Sequence of chain 1.C:
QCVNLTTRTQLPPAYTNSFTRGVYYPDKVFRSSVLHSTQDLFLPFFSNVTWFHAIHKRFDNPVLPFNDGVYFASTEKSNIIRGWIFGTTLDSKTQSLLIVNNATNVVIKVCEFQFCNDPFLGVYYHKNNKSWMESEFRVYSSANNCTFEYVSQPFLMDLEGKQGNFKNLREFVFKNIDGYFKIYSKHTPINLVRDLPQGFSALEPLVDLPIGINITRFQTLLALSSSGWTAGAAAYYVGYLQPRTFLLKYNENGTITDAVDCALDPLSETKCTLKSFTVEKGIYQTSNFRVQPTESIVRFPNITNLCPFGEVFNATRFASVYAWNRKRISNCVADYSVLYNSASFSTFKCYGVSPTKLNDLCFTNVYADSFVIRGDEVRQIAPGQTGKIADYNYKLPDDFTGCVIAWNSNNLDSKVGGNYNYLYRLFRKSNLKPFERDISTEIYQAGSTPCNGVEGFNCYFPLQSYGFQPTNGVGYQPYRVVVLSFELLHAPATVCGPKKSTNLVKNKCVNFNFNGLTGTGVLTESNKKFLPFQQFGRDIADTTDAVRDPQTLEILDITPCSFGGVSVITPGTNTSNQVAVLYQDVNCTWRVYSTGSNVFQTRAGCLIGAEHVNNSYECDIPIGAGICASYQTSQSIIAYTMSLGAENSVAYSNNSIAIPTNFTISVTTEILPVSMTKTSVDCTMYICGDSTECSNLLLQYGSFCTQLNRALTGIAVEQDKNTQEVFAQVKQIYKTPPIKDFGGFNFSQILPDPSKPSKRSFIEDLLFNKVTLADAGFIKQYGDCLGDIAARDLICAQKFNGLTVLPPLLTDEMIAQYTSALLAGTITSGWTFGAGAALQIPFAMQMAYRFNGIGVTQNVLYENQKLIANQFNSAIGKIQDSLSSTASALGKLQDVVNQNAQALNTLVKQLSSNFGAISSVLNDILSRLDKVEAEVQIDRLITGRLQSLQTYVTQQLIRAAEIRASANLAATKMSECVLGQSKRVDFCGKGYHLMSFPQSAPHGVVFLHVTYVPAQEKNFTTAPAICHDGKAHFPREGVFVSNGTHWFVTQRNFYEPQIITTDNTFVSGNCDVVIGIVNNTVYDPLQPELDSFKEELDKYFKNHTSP

Sequence of chain 1.B:
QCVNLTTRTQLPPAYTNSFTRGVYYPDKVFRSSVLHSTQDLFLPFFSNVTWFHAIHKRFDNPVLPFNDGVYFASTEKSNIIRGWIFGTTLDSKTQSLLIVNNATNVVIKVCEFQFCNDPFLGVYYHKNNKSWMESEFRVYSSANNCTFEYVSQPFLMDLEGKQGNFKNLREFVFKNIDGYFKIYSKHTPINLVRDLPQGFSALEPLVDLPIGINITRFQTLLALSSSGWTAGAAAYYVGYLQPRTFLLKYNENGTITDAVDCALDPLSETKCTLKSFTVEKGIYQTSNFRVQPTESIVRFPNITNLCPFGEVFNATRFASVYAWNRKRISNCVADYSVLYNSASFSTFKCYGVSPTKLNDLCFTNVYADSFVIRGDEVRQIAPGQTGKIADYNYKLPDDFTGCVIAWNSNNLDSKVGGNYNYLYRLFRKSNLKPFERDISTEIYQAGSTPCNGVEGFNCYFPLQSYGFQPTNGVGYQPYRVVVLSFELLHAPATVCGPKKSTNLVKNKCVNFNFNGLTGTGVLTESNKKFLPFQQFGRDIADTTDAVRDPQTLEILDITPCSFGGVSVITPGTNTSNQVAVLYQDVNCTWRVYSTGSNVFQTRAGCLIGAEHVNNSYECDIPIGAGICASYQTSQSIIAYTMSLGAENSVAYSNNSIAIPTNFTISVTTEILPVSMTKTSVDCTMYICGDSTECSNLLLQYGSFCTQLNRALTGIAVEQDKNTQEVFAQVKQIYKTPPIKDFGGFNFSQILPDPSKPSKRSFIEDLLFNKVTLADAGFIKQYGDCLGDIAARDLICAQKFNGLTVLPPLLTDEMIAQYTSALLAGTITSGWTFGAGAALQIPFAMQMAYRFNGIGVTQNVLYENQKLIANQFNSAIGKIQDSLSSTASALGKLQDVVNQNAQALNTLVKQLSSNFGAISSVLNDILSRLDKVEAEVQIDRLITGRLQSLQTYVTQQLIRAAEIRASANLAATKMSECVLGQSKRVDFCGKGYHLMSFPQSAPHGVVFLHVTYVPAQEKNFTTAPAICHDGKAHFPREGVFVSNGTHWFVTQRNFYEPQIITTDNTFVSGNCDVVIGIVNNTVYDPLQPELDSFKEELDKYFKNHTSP

A small-molecule ligand and the protein it binds are described below.
Small molecule (SMILES): CC(=O)N[C@H]1[C@H](O[C@H]2[C@H](O)[C@@H](NC(C)=O)CO[C@@H]2CO)O[C@H](CO)[C@@H](O[C@H]2O[C@H](CO)[C@@H](O)[C@H](O)[C@@H]2O)[C@@H]1O

Binding-site contacts:
Ligand atom C6 contacts residue THR108 of chain 1.C at 3.4 Å.
Ligand atom O5 contacts residue ASN234 of chain 1.C at 2.4 Å (h-bond).
Ligand atom C6 contacts residue LYS458 of chain 1.B at 3.8 Å.
Ligand atom N2 contacts residue ASN234 of chain 1.C at 2.8 Å (h-bond).
Ligand atom C8 contacts residue GLU465 of chain 1.B at 3.4 Å.
Ligand atom O7 contacts residue ASN234 of chain 1.C at 3.5 Å (h-bond).
Ligand atom N2 contacts residue SER459 of chain 1.B at 4.5 Å.
Ligand atom C3 contacts residue ASN234 of chain 1.C at 3.7 Å.
Ligand atom C7 contacts residue ASN234 of chain 1.C at 3.4 Å.
Ligand atom C7 contacts residue SER459 of chain 1.B at 4.0 Å.
Ligand atom C1 contacts residue THR108 of chain 1.C at 4.3 Å.
Ligand atom O5 contacts residue THR236 of chain 1.C at 3.2 Å (h-bond).
Ligand atom O6 contacts residue THR236 of chain 1.C at 4.3 Å.
Ligand atom C7 contacts residue GLU465 of chain 1.B at 4.1 Å.
Ligand atom O7 contacts residue ARG457 of chain 1.B at 2.6 Å (salt-bridge).
Ligand atom C8 contacts residue ASN460 of chain 1.B at 3.8 Å.
Ligand atom O7 contacts residue SER459 of chain 1.B at 3.9 Å.
Ligand atom C1 contacts residue ASN234 of chain 1.C at 1.4 Å.
Ligand atom C8 contacts residue LEU461 of chain 1.B at 3.9 Å (hydrophobic).
Ligand atom O5 contacts residue THR108 of chain 1.C at 3.2 Å (h-bond).
Ligand atom C8 contacts residue THR236 of chain 1.C at 3.8 Å.
Ligand atom C5 contacts residue THR236 of chain 1.C at 3.5 Å.
Ligand atom C1 contacts residue THR236 of chain 1.C at 3.9 Å.
Ligand atom C5 contacts residue ASN234 of chain 1.C at 3.7 Å.
Ligand atom C4 contacts residue ASN234 of chain 1.C at 4.2 Å.
Ligand atom C6 contacts residue THR236 of chain 1.C at 3.5 Å.
Ligand atom O6 contacts residue THR108 of chain 1.C at 2.9 Å (h-bond).
Ligand atom C5 contacts residue LYS458 of chain 1.B at 4.1 Å.
Ligand atom C7 contacts residue ARG457 of chain 1.B at 3.3 Å.
Ligand atom C8 contacts residue ARG457 of chain 1.B at 3.4 Å.
Ligand atom C8 contacts residue SER459 of chain 1.B at 4.3 Å.
Ligand atom O3 contacts residue SER459 of chain 1.B at 3.6 Å (h-bond).
Ligand atom O7 contacts residue GLU465 of chain 1.B at 3.9 Å.
Ligand atom C2 contacts residue ASN234 of chain 1.C at 2.4 Å.
Ligand atom C5 contacts residue THR108 of chain 1.C at 3.9 Å.
Ligand atom C8 contacts residue ASN234 of chain 1.C at 4.5 Å.
Ligand atom C8 contacts residue LYS462 of chain 1.B at 4.0 Å.